Sequence of chain 1.B:
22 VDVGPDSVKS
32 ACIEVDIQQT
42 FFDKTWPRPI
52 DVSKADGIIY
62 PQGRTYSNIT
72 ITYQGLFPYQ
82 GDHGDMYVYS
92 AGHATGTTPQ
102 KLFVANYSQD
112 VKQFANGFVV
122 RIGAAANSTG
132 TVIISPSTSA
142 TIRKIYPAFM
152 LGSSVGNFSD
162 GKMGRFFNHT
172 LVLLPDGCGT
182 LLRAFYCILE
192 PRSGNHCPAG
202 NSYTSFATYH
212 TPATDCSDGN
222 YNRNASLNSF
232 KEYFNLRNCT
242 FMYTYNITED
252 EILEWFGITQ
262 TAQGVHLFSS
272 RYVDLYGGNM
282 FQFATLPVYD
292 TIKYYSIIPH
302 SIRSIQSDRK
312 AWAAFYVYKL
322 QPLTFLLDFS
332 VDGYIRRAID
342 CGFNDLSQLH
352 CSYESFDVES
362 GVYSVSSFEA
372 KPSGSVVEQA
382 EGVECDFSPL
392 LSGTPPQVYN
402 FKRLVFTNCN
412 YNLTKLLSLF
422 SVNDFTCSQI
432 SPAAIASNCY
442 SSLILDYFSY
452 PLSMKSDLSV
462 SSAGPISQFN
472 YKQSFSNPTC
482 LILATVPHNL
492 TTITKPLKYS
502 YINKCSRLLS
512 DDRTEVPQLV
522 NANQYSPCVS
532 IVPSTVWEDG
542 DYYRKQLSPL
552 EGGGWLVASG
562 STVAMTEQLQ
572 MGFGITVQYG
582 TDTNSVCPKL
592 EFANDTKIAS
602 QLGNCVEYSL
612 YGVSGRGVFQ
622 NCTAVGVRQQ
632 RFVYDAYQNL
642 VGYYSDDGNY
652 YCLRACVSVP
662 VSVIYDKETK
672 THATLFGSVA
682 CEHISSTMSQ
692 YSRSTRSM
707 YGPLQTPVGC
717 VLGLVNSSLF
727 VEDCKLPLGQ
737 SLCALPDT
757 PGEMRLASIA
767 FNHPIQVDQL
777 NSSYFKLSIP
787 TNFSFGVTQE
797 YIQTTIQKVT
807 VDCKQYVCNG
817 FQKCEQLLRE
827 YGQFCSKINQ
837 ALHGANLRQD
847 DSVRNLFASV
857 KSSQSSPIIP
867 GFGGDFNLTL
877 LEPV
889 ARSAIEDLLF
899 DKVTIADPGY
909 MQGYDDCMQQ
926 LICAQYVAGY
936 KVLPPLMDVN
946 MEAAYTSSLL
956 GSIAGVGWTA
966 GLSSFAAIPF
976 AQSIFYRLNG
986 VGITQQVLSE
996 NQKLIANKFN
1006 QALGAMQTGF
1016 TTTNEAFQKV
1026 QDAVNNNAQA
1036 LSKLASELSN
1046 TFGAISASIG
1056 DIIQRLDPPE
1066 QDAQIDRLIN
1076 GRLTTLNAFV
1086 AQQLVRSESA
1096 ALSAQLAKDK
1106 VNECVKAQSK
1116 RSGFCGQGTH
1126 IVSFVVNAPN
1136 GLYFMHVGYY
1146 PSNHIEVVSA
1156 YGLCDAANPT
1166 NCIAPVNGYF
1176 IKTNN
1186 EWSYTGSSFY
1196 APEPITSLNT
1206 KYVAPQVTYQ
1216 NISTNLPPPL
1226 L

The small molecule below binds the protein below.
Small molecule (SMILES): CC(=O)N[C@@H]1[C@@H](O)[C@H](O)[C@@H](CO)O[C@H]1O

Binding-site contacts:
Ligand atom O6 contacts residue THR624 of chain 1.B at 3.5 Å.
Ligand atom C7 contacts residue ASN622 of chain 1.B at 3.2 Å.
Ligand atom O6 contacts residue CYS623 of chain 1.B at 3.3 Å (h-bond).
Ligand atom C5 contacts residue CYS623 of chain 1.B at 3.9 Å (hydrophobic).
Ligand atom C5 contacts residue ASN622 of chain 1.B at 3.7 Å.
Ligand atom C1 contacts residue ASN650 of chain 1.B at 3.8 Å.
Ligand atom C3 contacts residue ASN650 of chain 1.B at 3.6 Å.
Ligand atom C4 contacts residue ASN622 of chain 1.B at 4.2 Å.
Ligand atom N2 contacts residue ASN622 of chain 1.B at 3.0 Å (h-bond).
Ligand atom N2 contacts residue ASN650 of chain 1.B at 3.3 Å (h-bond).
Ligand atom C3 contacts residue ASN622 of chain 1.B at 3.8 Å.
Ligand atom C1 contacts residue CYS623 of chain 1.B at 3.8 Å (hydrophobic).
Ligand atom O5 contacts residue CYS623 of chain 1.B at 3.5 Å (h-bond).
Ligand atom C2 contacts residue ASN650 of chain 1.B at 3.8 Å.
Ligand atom C6 contacts residue CYS623 of chain 1.B at 4.2 Å (hydrophobic).
Ligand atom O7 contacts residue ASN622 of chain 1.B at 3.0 Å (h-bond).
Ligand atom C7 contacts residue ASN650 of chain 1.B at 4.4 Å.
Ligand atom O3 contacts residue ASN650 of chain 1.B at 4.4 Å.
Ligand atom C1 contacts residue ASN622 of chain 1.B at 1.4 Å.
Ligand atom C8 contacts residue ASN622 of chain 1.B at 4.3 Å.
Ligand atom O5 contacts residue ASN622 of chain 1.B at 2.4 Å (h-bond).
Ligand atom C2 contacts residue ASN622 of chain 1.B at 2.5 Å.